Sequence of chain 3.A:
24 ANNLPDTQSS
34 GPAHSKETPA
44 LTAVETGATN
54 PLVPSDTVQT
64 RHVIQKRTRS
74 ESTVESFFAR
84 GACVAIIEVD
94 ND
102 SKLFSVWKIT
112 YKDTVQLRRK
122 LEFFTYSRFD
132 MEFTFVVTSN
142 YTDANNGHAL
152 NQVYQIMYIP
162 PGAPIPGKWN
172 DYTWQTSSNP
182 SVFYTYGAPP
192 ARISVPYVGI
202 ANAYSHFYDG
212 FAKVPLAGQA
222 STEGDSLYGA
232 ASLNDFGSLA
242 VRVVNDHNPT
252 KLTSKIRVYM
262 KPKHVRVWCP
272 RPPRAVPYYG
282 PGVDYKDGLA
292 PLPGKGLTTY

Binding-site contacts:
Ligand atom C11 contacts residue ILE110 of chain 3.A at 3.8 Å (hydrophobic).
Ligand atom O2 contacts residue VAL196 of chain 3.A at 3.4 Å.
Ligand atom C12 contacts residue PHE134 of chain 3.A at 3.8 Å (hydrophobic).
Ligand atom C7 contacts residue MET132 of chain 3.A at 3.3 Å (hydrophobic).
Ligand atom CL2 contacts residue ILE25 of chain 3.C at 3.4 Å.
Ligand atom C16 contacts residue ALA24 of chain 3.C at 3.8 Å (hydrophobic).
Ligand atom C14 contacts residue TYR159 of chain 3.A at 3.5 Å (hydrophobic).
Ligand atom O1 contacts residue PHE237 of chain 3.A at 3.8 Å.
Ligand atom O1 contacts residue MET132 of chain 3.A at 3.7 Å.
Ligand atom C9 contacts residue VAL199 of chain 3.A at 3.6 Å (hydrophobic).
Ligand atom C2 contacts residue PHE237 of chain 3.A at 3.6 Å (hydrophobic).
Ligand atom C3 contacts residue MET132 of chain 3.A at 3.7 Å (hydrophobic).
Ligand atom O1 contacts residue ILE110 of chain 3.A at 3.7 Å.
Ligand atom C16 contacts residue TYR159 of chain 3.A at 3.8 Å (hydrophobic).
Ligand atom C13 contacts residue ILE110 of chain 3.A at 3.7 Å (hydrophobic).
Ligand atom CL2 contacts residue ALA24 of chain 3.C at 3.5 Å.
Ligand atom C19 contacts residue LEU240 of chain 3.A at 3.8 Å (hydrophobic).
Ligand atom O3 contacts residue TYR112 of chain 3.A at 3.6 Å.
Ligand atom C20 contacts residue ILE194 of chain 3.A at 3.8 Å (hydrophobic).
Ligand atom C6 contacts residue TYR112 of chain 3.A at 3.7 Å (hydrophobic).
Ligand atom C7 contacts residue PHE237 of chain 3.A at 3.5 Å (hydrophobic).
Ligand atom C12 contacts residue ILE110 of chain 3.A at 3.8 Å (hydrophobic).
Ligand atom C9 contacts residue PHE237 of chain 3.A at 3.7 Å (hydrophobic).
Ligand atom C13 contacts residue MET132 of chain 3.A at 3.4 Å (hydrophobic).
Ligand atom C21 contacts residue HIS207 of chain 3.A at 3.6 Å.
Ligand atom C5 contacts residue TYR112 of chain 3.A at 3.5 Å (hydrophobic).
Ligand atom CL2 contacts residue TYR159 of chain 3.A at 3.6 Å.
Ligand atom C17 contacts residue TYR159 of chain 3.A at 3.7 Å (hydrophobic).
Ligand atom C20 contacts residue LEU240 of chain 3.A at 3.8 Å (hydrophobic).
Ligand atom C21 contacts residue TYR205 of chain 3.A at 3.8 Å (hydrophobic).
Ligand atom C10 contacts residue TYR159 of chain 3.A at 3.5 Å (hydrophobic).
Ligand atom C4 contacts residue MET132 of chain 3.A at 3.8 Å (hydrophobic).
Ligand atom C17 contacts residue ALA24 of chain 3.C at 3.7 Å (hydrophobic).
Ligand atom C13 contacts residue PHE134 of chain 3.A at 3.7 Å (hydrophobic).
Ligand atom C21 contacts residue SER128 of chain 3.A at 3.8 Å.
Ligand atom CL3 contacts residue PHE134 of chain 3.A at 3.8 Å.
Ligand atom C8 contacts residue MET132 of chain 3.A at 3.4 Å (hydrophobic).
Ligand atom C1 contacts residue TYR205 of chain 3.A at 3.8 Å (hydrophobic).
Ligand atom CL3 contacts residue LEU240 of chain 3.A at 3.8 Å.
Ligand atom O3 contacts residue PHE130 of chain 3.A at 3.6 Å.

A small-molecule ligand and the protein it binds are described below.
Small molecule (SMILES): COc1ccc(OCc2ccc(COc3c(Cl)cccc3Cl)cc2)c(Cl)c1

Sequence of chain 3.C:
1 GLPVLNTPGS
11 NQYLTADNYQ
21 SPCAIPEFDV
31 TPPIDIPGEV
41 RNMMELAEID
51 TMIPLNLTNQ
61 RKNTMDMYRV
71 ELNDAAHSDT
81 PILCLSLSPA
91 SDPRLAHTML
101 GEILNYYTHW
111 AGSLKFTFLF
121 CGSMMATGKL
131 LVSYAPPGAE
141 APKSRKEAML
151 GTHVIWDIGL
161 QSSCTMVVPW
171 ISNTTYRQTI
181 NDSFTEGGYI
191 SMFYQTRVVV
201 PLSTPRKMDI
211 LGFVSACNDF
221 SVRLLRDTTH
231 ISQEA